Binding-site contacts:
Ligand atom O1 contacts residue SER181 of chain 1.A at 3.3 Å (h-bond).
Ligand atom C9 contacts residue ASN252 of chain 1.A at 3.3 Å.
Ligand atom C17 contacts residue ASP170 of chain 1.A at 3.5 Å.
Ligand atom O1 contacts residue ALA178 of chain 1.A at 3.4 Å.
Ligand atom C18 contacts residue ASN271 of chain 1.A at 3.8 Å.
Ligand atom O3 contacts residue VAL268 of chain 1.A at 3.8 Å.
Ligand atom C20 contacts residue TYR275 of chain 1.A at 3.8 Å (hydrophobic).
Ligand atom O2 contacts residue PHE249 of chain 1.A at 3.8 Å.
Ligand atom C13 contacts residue ASP91 of chain 1.A at 3.3 Å.
Ligand atom C19 contacts residue ASN271 of chain 1.A at 3.6 Å.
Ligand atom C11 contacts residue ASP91 of chain 1.A at 3.3 Å.
Ligand atom N1 contacts residue SER181 of chain 1.A at 3.1 Å (h-bond).
Ligand atom C6 contacts residue PHE249 of chain 1.A at 3.6 Å (hydrophobic).
Ligand atom C21 contacts residue VAL268 of chain 1.A at 3.6 Å (hydrophobic).
Ligand atom C8 contacts residue ASN252 of chain 1.A at 3.8 Å.
Ligand atom C12 contacts residue ASP91 of chain 1.A at 3.3 Å.
Ligand atom C1 contacts residue PHE171 of chain 1.A at 3.6 Å (hydrophobic).
Ligand atom O2 contacts residue SER185 of chain 1.A at 2.9 Å (h-bond).
Ligand atom C9 contacts residue SER181 of chain 1.A at 3.6 Å.
Ligand atom C16 contacts residue ASP170 of chain 1.A at 3.5 Å.
Ligand atom C1 contacts residue PHE248 of chain 1.A at 3.5 Å (hydrophobic).
Ligand atom C14 contacts residue ASP91 of chain 1.A at 3.5 Å.
Ligand atom C20 contacts residue ASN271 of chain 1.A at 3.6 Å.
Ligand atom O1 contacts residue ASN252 of chain 1.A at 2.9 Å (h-bond).
Ligand atom C10 contacts residue ASP91 of chain 1.A at 3.7 Å.
Ligand atom C8 contacts residue PHE171 of chain 1.A at 3.6 Å (hydrophobic).
Ligand atom C15 contacts residue ASN271 of chain 1.A at 3.7 Å.
Ligand atom O4 contacts residue ASN271 of chain 1.A at 3.1 Å (h-bond).
Ligand atom C2 contacts residue PHE248 of chain 1.A at 3.8 Å (hydrophobic).
Ligand atom C21 contacts residue PHE267 of chain 1.A at 3.7 Å (hydrophobic).
Ligand atom N2 contacts residue ASP91 of chain 1.A at 2.8 Å (salt-bridge).
Ligand atom C14 contacts residue TYR275 of chain 1.A at 3.6 Å (hydrophobic).
Ligand atom C5 contacts residue VAL95 of chain 1.A at 3.7 Å (hydrophobic).
Ligand atom N2 contacts residue ASN271 of chain 1.A at 3.2 Å (h-bond).
Ligand atom C14 contacts residue TRP87 of chain 1.A at 3.3 Å (hydrophobic).
Ligand atom C5 contacts residue PHE249 of chain 1.A at 3.7 Å (hydrophobic).
Ligand atom C10 contacts residue ASN271 of chain 1.A at 3.5 Å.
Ligand atom O4 contacts residue ASP91 of chain 1.A at 2.7 Å (salt-bridge).
Ligand atom O2 contacts residue SER181 of chain 1.A at 3.6 Å.
Ligand atom C13 contacts residue THR88 of chain 1.A at 3.7 Å.

Sequence of chain 1.A:
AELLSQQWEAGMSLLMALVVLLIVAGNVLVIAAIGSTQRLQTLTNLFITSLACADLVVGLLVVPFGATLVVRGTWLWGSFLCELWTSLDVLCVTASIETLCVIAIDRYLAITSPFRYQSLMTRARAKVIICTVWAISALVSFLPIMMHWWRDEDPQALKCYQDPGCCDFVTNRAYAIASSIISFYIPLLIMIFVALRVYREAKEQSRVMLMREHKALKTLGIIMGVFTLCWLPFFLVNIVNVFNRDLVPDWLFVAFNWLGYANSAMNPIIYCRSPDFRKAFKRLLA

A protein and the small-molecule ligand that binds it are described below.
Small molecule (SMILES): COc1ccc(C[C@@H](C)NC[C@H](O)c2ccc(O)c3[nH]c(=O)ccc23)cc1